The small molecule below binds the protein below.
Small molecule (SMILES): OCCNc1ncnc2oc(-c3ccccc3)c(-c3ccccc3)c12

Binding-site contacts:
Ligand atom C20 contacts residue LEU17 of chain 1.A at 3.9 Å (hydrophobic).
Ligand atom C19 contacts residue GLY18 of chain 1.A at 3.9 Å.
Ligand atom C13 contacts residue LEU17 of chain 1.A at 3.6 Å (hydrophobic).
Ligand atom C14 contacts residue ARG15 of chain 1.A at 3.9 Å.
Ligand atom C2 contacts residue LEU141 of chain 1.A at 3.8 Å (hydrophobic).
Ligand atom C1 contacts residue LEU141 of chain 1.A at 3.7 Å (hydrophobic).
Ligand atom C14 contacts residue GLY94 of chain 1.A at 3.8 Å.
Ligand atom C15 contacts residue PRO92 of chain 1.A at 3.5 Å (hydrophobic).
Ligand atom C16 contacts residue ALA91 of chain 1.A at 3.1 Å (hydrophobic).
Ligand atom C2 contacts residue GLU89 of chain 1.A at 3.2 Å.
Ligand atom C20 contacts residue GLY18 of chain 1.A at 3.4 Å.
Ligand atom C18 contacts residue LEU17 of chain 1.A at 3.9 Å (hydrophobic).
Ligand atom C21 contacts residue GLY18 of chain 1.A at 3.7 Å.
Ligand atom O24 contacts residue ALA151 of chain 1.A at 3.5 Å (h-bond).
Ligand atom C5 contacts residue LEU141 of chain 1.A at 3.8 Å (hydrophobic).
Ligand atom C19 contacts residue LEU17 of chain 1.A at 3.7 Å (hydrophobic).
Ligand atom N1 contacts residue TYR90 of chain 1.A at 3.9 Å.
Ligand atom C2 contacts residue ALA38 of chain 1.A at 3.5 Å (hydrophobic).
Ligand atom N3 contacts residue LEU141 of chain 1.A at 3.7 Å.
Ligand atom C8 contacts residue VAL25 of chain 1.A at 3.7 Å (hydrophobic).
Ligand atom C19 contacts residue VAL25 of chain 1.A at 3.8 Å (hydrophobic).
Ligand atom C16 contacts residue GLY94 of chain 1.A at 3.6 Å.
Ligand atom C17 contacts residue THR95 of chain 1.A at 3.5 Å.
Ligand atom C12 contacts residue LEU17 of chain 1.A at 3.1 Å (hydrophobic).
Ligand atom C15 contacts residue GLY94 of chain 1.A at 3.5 Å.
Ligand atom O24 contacts residue LEU88 of chain 1.A at 3.6 Å.
Ligand atom N3 contacts residue ALA38 of chain 1.A at 3.9 Å.
Ligand atom C17 contacts residue LEU141 of chain 1.A at 3.9 Å (hydrophobic).
Ligand atom C4 contacts residue VAL25 of chain 1.A at 3.8 Å (hydrophobic).
Ligand atom N1 contacts residue ALA91 of chain 1.A at 3.2 Å (h-bond).
Ligand atom N1 contacts residue GLU89 of chain 1.A at 3.7 Å.
Ligand atom C10 contacts residue LEU141 of chain 1.A at 3.9 Å (hydrophobic).
Ligand atom C22 contacts residue THR95 of chain 1.A at 3.6 Å.
Ligand atom O24 contacts residue LYS40 of chain 1.A at 3.7 Å.
Ligand atom N9 contacts residue VAL25 of chain 1.A at 3.7 Å.
Ligand atom N1 contacts residue LEU141 of chain 1.A at 3.9 Å.
Ligand atom C10 contacts residue LEU17 of chain 1.A at 3.8 Å (hydrophobic).
Ligand atom C1 contacts residue LEU17 of chain 1.A at 3.9 Å (hydrophobic).
Ligand atom C4 contacts residue LEU141 of chain 1.A at 3.6 Å (hydrophobic).
Ligand atom O6 contacts residue ALA91 of chain 1.A at 3.1 Å (h-bond).

Sequence of chain 1.A:
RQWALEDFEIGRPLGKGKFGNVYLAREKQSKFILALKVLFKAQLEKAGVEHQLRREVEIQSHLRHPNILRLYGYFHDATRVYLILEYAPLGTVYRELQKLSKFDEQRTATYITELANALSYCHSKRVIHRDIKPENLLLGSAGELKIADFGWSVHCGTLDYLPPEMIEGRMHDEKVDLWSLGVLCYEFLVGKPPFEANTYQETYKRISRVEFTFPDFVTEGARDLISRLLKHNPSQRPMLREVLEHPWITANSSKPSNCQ